This protein binds this small molecule.
Small molecule (SMILES): CC(C)(C)OC(=O)N[C@@H](C(=O)NO)c1ccc(Br)cc1

Binding-site contacts:
Ligand atom O4 contacts residue ASP378 of chain 1.D at 3.1 Å (salt-bridge).
Ligand atom C5 contacts residue LEU406 of chain 1.D at 3.2 Å (hydrophobic).
Ligand atom C11 contacts residue ZN1 of chain 1.MA at 3.0 Å.
Ligand atom N2 contacts residue CO31 of chain 1.OA at 2.8 Å (h-bond).
Ligand atom O3 contacts residue ASP378 of chain 1.D at 2.8 Å (salt-bridge).
Ligand atom C1 contacts residue GLY408 of chain 1.D at 3.7 Å.
Ligand atom O3 contacts residue ASP298 of chain 1.D at 3.2 Å (salt-bridge).
Ligand atom N2 contacts residue ZN1 of chain 1.MA at 3.0 Å.
Ligand atom C11 contacts residue ZN1 of chain 1.NA at 3.8 Å.
Ligand atom C4 contacts residue LEU406 of chain 1.D at 3.8 Å (hydrophobic).
Ligand atom O3 contacts residue ZN1 of chain 1.NA at 3.9 Å.
Ligand atom N2 contacts residue ASP378 of chain 1.D at 3.4 Å (salt-bridge).
Ligand atom N2 contacts residue ZN1 of chain 1.NA at 3.0 Å.
Ligand atom O4 contacts residue LYS293 of chain 1.D at 3.0 Å (salt-bridge).
Ligand atom BR1 contacts residue MET311 of chain 1.D at 3.6 Å.
Ligand atom C8 contacts residue ASN376 of chain 1.D at 3.4 Å.
Ligand atom C2 contacts residue GLY408 of chain 1.D at 3.7 Å.
Ligand atom C11 contacts residue ASP378 of chain 1.D at 3.3 Å.
Ligand atom O3 contacts residue ZN1 of chain 1.MA at 2.2 Å.
Ligand atom C3 contacts residue THR405 of chain 1.D at 3.7 Å.
Ligand atom C11 contacts residue LEU406 of chain 1.D at 3.6 Å (hydrophobic).
Ligand atom O4 contacts residue GLU380 of chain 1.D at 2.7 Å (salt-bridge).
Ligand atom O2 contacts residue THR407 of chain 1.D at 3.9 Å.
Ligand atom O2 contacts residue CO31 of chain 1.OA at 3.4 Å (h-bond).
Ligand atom C3 contacts residue GLY408 of chain 1.D at 3.4 Å.
Ligand atom O4 contacts residue ASP298 of chain 1.D at 3.2 Å (salt-bridge).
Ligand atom BR1 contacts residue PHE317 of chain 1.D at 3.7 Å.
Ligand atom O4 contacts residue ZN1 of chain 1.NA at 2.0 Å.
Ligand atom N2 contacts residue LEU406 of chain 1.D at 3.0 Å (h-bond).
Ligand atom C4 contacts residue GLY408 of chain 1.D at 3.4 Å.
Ligand atom C3 contacts residue THR407 of chain 1.D at 3.7 Å.
Ligand atom C13 contacts residue GLY408 of chain 1.D at 3.6 Å.
Ligand atom O3 contacts residue LYS305 of chain 1.D at 3.0 Å (salt-bridge).
Ligand atom C3 contacts residue LEU406 of chain 1.D at 3.5 Å (hydrophobic).
Ligand atom O4 contacts residue CO31 of chain 1.OA at 2.8 Å (h-bond).
Ligand atom O4 contacts residue ZN1 of chain 1.MA at 2.2 Å.
Ligand atom N2 contacts residue LYS293 of chain 1.D at 3.4 Å (salt-bridge).
Ligand atom O2 contacts residue LEU406 of chain 1.D at 3.5 Å (h-bond).
Ligand atom C12 contacts residue GLY408 of chain 1.D at 3.6 Å.
Ligand atom C2 contacts residue ALA496 of chain 1.D at 3.7 Å (hydrophobic).

Sequence of chain 1.D:
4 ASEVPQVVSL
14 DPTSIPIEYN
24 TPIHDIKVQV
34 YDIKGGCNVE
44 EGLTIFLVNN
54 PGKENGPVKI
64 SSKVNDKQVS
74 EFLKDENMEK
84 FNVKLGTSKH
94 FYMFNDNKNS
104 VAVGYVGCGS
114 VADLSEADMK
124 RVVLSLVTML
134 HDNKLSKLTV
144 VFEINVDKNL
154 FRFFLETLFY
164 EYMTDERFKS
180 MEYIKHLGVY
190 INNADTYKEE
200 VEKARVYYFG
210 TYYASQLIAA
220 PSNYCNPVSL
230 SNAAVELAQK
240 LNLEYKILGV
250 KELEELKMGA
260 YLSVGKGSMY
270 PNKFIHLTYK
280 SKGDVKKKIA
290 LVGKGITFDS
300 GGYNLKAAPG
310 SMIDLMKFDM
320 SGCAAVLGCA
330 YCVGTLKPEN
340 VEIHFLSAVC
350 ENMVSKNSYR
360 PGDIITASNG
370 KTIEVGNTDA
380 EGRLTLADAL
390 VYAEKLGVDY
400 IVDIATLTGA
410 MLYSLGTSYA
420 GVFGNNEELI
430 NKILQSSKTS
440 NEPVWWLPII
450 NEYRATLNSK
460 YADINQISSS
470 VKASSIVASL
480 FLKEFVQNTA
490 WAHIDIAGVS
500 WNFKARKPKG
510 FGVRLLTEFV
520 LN